This protein binds this small molecule.
Small molecule (SMILES): CC(=O)N[C@H]1[C@H](O[C@H]2[C@H](O)[C@@H](NC(C)=O)CO[C@@H]2CO)O[C@H](CO)[C@@H](O[C@@H]2O[C@H](CO)[C@@H](O)[C@H](O)[C@@H]2O)[C@@H]1O

Binding-site contacts:
Ligand atom C7 contacts residue TRP149 of chain 1.B at 3.7 Å (hydrophobic).
Ligand atom C1 contacts residue ASN243 of chain 1.B at 1.4 Å.
Ligand atom N2 contacts residue TRP149 of chain 1.B at 3.2 Å.
Ligand atom O7 contacts residue ASN243 of chain 1.B at 3.5 Å (h-bond).
Ligand atom C2 contacts residue TRP149 of chain 1.B at 4.1 Å (hydrophobic).
Ligand atom O3 contacts residue TRP149 of chain 1.B at 4.3 Å.
Ligand atom C4 contacts residue ASN243 of chain 1.B at 4.2 Å.
Ligand atom C8 contacts residue TRP149 of chain 1.B at 3.2 Å (hydrophobic).
Ligand atom C5 contacts residue ASN243 of chain 1.B at 3.7 Å.
Ligand atom C1 contacts residue TRP149 of chain 1.B at 3.6 Å (hydrophobic).
Ligand atom C7 contacts residue THR150 of chain 1.B at 4.2 Å.
Ligand atom C2 contacts residue ASN243 of chain 1.B at 2.4 Å.
Ligand atom O5 contacts residue ASN243 of chain 1.B at 2.4 Å (h-bond).
Ligand atom N2 contacts residue ASN243 of chain 1.B at 2.9 Å (h-bond).
Ligand atom C3 contacts residue ASN243 of chain 1.B at 3.8 Å.
Ligand atom C7 contacts residue ASN243 of chain 1.B at 3.4 Å.
Ligand atom O7 contacts residue THR150 of chain 1.B at 3.5 Å.
Ligand atom C3 contacts residue TRP149 of chain 1.B at 3.9 Å (hydrophobic).

Sequence of chain 1.B:
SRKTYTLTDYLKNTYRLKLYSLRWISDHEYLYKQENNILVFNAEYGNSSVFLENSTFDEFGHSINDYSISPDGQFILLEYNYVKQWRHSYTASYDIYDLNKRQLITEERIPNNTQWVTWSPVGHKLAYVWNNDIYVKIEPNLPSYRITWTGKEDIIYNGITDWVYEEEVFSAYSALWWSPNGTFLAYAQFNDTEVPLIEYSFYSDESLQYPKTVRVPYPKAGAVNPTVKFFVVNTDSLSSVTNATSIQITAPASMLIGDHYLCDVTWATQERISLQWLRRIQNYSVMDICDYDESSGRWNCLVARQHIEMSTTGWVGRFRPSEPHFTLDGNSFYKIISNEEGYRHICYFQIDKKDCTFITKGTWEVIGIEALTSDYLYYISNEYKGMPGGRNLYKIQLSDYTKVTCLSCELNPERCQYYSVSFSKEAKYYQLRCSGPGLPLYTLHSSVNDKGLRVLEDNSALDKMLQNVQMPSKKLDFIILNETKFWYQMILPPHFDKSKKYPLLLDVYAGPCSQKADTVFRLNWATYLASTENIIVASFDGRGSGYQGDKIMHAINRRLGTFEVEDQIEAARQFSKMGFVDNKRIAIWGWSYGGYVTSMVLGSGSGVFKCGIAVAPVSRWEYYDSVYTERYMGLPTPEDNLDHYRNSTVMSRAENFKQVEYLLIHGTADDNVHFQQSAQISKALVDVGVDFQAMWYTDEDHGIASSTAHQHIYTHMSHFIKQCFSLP